Binding-site contacts:
Ligand atom C5' contacts residue ARG19 of chain 41.A at 3.2 Å.
Ligand atom O4 contacts residue A3 of chain 41.B at 2.8 Å (h-bond).
Ligand atom OP1 contacts residue ARG15 of chain 41.A at 2.5 Å.
Ligand atom O3' contacts residue ARG19 of chain 41.A at 3.6 Å (salt-bridge).
Ligand atom C1' contacts residue ARG19 of chain 41.A at 4.3 Å.
Ligand atom O2 contacts residue A3 of chain 41.B at 3.2 Å.
Ligand atom C4' contacts residue ARG19 of chain 41.A at 3.7 Å.
Ligand atom OP2 contacts residue ARG15 of chain 41.A at 2.5 Å.
Ligand atom N1 contacts residue ARG19 of chain 41.A at 3.9 Å.
Ligand atom P contacts residue ARG19 of chain 41.A at 2.8 Å.
Ligand atom OP2 contacts residue ARG19 of chain 41.A at 2.1 Å (salt-bridge).
Ligand atom O5' contacts residue ARG19 of chain 41.A at 2.1 Å (salt-bridge).
Ligand atom P contacts residue ARG15 of chain 41.A at 3.1 Å.
Ligand atom N3 contacts residue A1 of chain 41.B at 2.7 Å (h-bond).
Ligand atom O4 contacts residue A1 of chain 41.B at 3.0 Å (h-bond).
Ligand atom OP2 contacts residue ALA16 of chain 41.A at 4.1 Å.
Ligand atom O2 contacts residue A1 of chain 41.B at 2.7 Å (h-bond).
Ligand atom O2 contacts residue A2 of chain 41.B at 3.7 Å.
Ligand atom OP1 contacts residue MET14 of chain 41.A at 3.8 Å.
Ligand atom C2' contacts residue ARG19 of chain 41.A at 3.6 Å.
Ligand atom C4 contacts residue A1 of chain 41.B at 3.4 Å.
Ligand atom C2 contacts residue A3 of chain 41.B at 3.5 Å.
Ligand atom C4 contacts residue ARG19 of chain 41.A at 3.9 Å.
Ligand atom C2 contacts residue A1 of chain 41.B at 3.1 Å.
Ligand atom OP1 contacts residue ARG19 of chain 41.A at 4.1 Å.
Ligand atom C2 contacts residue A2 of chain 41.B at 3.9 Å.
Ligand atom N3 contacts residue A3 of chain 41.B at 2.8 Å (h-bond).
Ligand atom C6 contacts residue ARG19 of chain 41.A at 2.7 Å.
Ligand atom O4' contacts residue ARG19 of chain 41.A at 3.9 Å.
Ligand atom C3' contacts residue ARG15 of chain 41.A at 3.8 Å.
Ligand atom C4' contacts residue ARG15 of chain 41.A at 3.3 Å.
Ligand atom O5' contacts residue ARG15 of chain 41.A at 3.6 Å.
Ligand atom C4 contacts residue A3 of chain 41.B at 3.6 Å.
Ligand atom C5' contacts residue ARG15 of chain 41.A at 2.5 Å.
Ligand atom N1 contacts residue A3 of chain 41.B at 4.3 Å.
Ligand atom O3' contacts residue ARG15 of chain 41.A at 3.1 Å (salt-bridge).
Ligand atom C3' contacts residue ARG19 of chain 41.A at 3.4 Å.
Ligand atom N3 contacts residue A2 of chain 41.B at 3.7 Å.
Ligand atom C5 contacts residue ARG19 of chain 41.A at 2.9 Å.
Ligand atom OP1 contacts residue LYS18 of chain 41.A at 3.7 Å.

Sequence of chain 41.A:
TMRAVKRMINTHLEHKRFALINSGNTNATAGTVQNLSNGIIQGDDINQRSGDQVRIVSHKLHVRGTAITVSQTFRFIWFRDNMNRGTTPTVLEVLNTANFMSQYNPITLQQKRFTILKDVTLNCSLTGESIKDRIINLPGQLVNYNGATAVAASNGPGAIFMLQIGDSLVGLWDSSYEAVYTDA

This protein binds this small molecule.
Small molecule (SMILES): O=c1ccn([C@@H]2O[C@H](CO[P](=O)(O)O[C@H]3[C@@H](O)[C@H](n4ccc(=O)[nH]c4=O)O[C@@H]3CO[P](=O)(O)O[C@H]3[C@@H](O)[C@H](n4ccc(=O)[nH]c4=O)O[C@@H]3CO[P](=O)(O)O[C@H]3[C@@H](O)[C@H](n4ccc(=O)[nH]c4=O)O[C@@H]3COP(=O)=O)[C@@H](O)[C@H]2O)c(=O)[nH]1